The protein below binds the small molecule below.
Small molecule (SMILES): COc1nccnc1CC(C)C

Binding-site contacts:
Ligand atom N1 contacts residue PHE35 of chain 1.B at 4.3 Å.
Ligand atom C21 contacts residue ASN102 of chain 1.B at 3.7 Å.
Ligand atom C6 contacts residue GLY116 of chain 1.B at 4.5 Å.
Ligand atom C24 contacts residue MET39 of chain 1.B at 4.3 Å (hydrophobic).
Ligand atom C23 contacts residue VAL80 of chain 1.B at 3.9 Å (hydrophobic).
Ligand atom C5 contacts residue GLY116 of chain 1.B at 3.8 Å.
Ligand atom N4 contacts residue ILE100 of chain 1.B at 4.4 Å.
Ligand atom C24 contacts residue PHE55 of chain 1.B at 4.4 Å (hydrophobic).
Ligand atom C23 contacts residue LEU68 of chain 1.B at 4.3 Å (hydrophobic).
Ligand atom O31 contacts residue MET39 of chain 1.B at 3.8 Å.
Ligand atom C6 contacts residue MET114 of chain 1.B at 4.1 Å (hydrophobic).
Ligand atom N1 contacts residue ASN102 of chain 1.B at 3.6 Å.
Ligand atom C6 contacts residue THR115 of chain 1.B at 4.3 Å.
Ligand atom C31 contacts residue LEU118 of chain 1.B at 4.2 Å (hydrophobic).
Ligand atom C21 contacts residue PHE35 of chain 1.B at 4.3 Å (hydrophobic).
Ligand atom C5 contacts residue THR115 of chain 1.B at 4.1 Å.
Ligand atom C3 contacts residue ILE100 of chain 1.B at 4.4 Å (hydrophobic).
Ligand atom C31 contacts residue ILE100 of chain 1.B at 3.6 Å (hydrophobic).
Ligand atom N4 contacts residue GLY116 of chain 1.B at 4.5 Å.
Ligand atom C31 contacts residue MET39 of chain 1.B at 3.0 Å (hydrophobic).
Ligand atom C2 contacts residue ASN102 of chain 1.B at 4.1 Å.
Ligand atom O31 contacts residue ILE100 of chain 1.B at 4.2 Å.
Ligand atom C6 contacts residue ASN102 of chain 1.B at 4.3 Å.

Sequence of chain 1.B:
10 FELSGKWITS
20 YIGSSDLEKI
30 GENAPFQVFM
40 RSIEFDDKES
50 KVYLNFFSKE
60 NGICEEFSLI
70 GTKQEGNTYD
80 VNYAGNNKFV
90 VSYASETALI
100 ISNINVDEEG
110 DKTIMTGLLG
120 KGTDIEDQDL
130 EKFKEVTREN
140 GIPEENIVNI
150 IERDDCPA